Binding-site contacts:
Ligand atom N39 contacts residue ASP167 of chain 1.A at 3.6 Å.
Ligand atom C15 contacts residue LEU103 of chain 1.A at 3.6 Å (hydrophobic).
Ligand atom C48 contacts residue ASP167 of chain 1.A at 3.6 Å.
Ligand atom N25 contacts residue GLY109 of chain 1.A at 3.1 Å (h-bond).
Ligand atom C21 contacts residue ILE83 of chain 1.A at 3.6 Å (hydrophobic).
Ligand atom N24 contacts residue HIS106 of chain 1.A at 3.6 Å.
Ligand atom C9 contacts residue GLU70 of chain 1.A at 3.3 Å.
Ligand atom C16 contacts residue LYS52 of chain 1.A at 3.6 Å.
Ligand atom C34 contacts residue SER153 of chain 1.A at 3.3 Å.
Ligand atom C22 contacts residue THR105 of chain 1.A at 3.5 Å.
Ligand atom C43 contacts residue GLU70 of chain 1.A at 3.6 Å.
Ligand atom O45 contacts residue ARG66 of chain 1.A at 3.1 Å.
Ligand atom O10 contacts residue ASP167 of chain 1.A at 3.0 Å (salt-bridge).
Ligand atom N8 contacts residue GLU70 of chain 1.A at 2.9 Å (salt-bridge).
Ligand atom C15 contacts residue LYS52 of chain 1.A at 3.6 Å.
Ligand atom C21 contacts residue THR105 of chain 1.A at 3.5 Å.
Ligand atom C16 contacts residue LEU103 of chain 1.A at 3.4 Å (hydrophobic).
Ligand atom C21 contacts residue LEU166 of chain 1.A at 3.6 Å (hydrophobic).
Ligand atom N8 contacts residue ASP167 of chain 1.A at 3.0 Å (salt-bridge).
Ligand atom C13 contacts residue ILE83 of chain 1.A at 3.5 Å (hydrophobic).
Ligand atom O10 contacts residue LEU166 of chain 1.A at 3.3 Å.
Ligand atom C42 contacts residue LEU73 of chain 1.A at 3.6 Å (hydrophobic).
Ligand atom N25 contacts residue MET108 of chain 1.A at 3.2 Å (h-bond).
Ligand atom C9 contacts residue ASP167 of chain 1.A at 2.9 Å.
Ligand atom C3 contacts residue HIS147 of chain 1.A at 3.5 Å.
Ligand atom O36 contacts residue PHE168 of chain 1.A at 3.2 Å.
Ligand atom N11 contacts residue GLU70 of chain 1.A at 2.8 Å (salt-bridge).
Ligand atom C1 contacts residue MET77 of chain 1.A at 3.6 Å (hydrophobic).
Ligand atom N24 contacts residue MET108 of chain 1.A at 2.9 Å (h-bond).
Ligand atom C35 contacts residue PHE168 of chain 1.A at 3.4 Å (hydrophobic).
Ligand atom N11 contacts residue ASP167 of chain 1.A at 3.2 Å (salt-bridge).
Ligand atom C7 contacts residue ASP167 of chain 1.A at 3.6 Å.
Ligand atom C29 contacts residue GLY109 of chain 1.A at 3.5 Å.
Ligand atom O10 contacts residue ILE83 of chain 1.A at 3.4 Å.
Ligand atom C48 contacts residue GLU70 of chain 1.A at 3.4 Å.
Ligand atom C16 contacts residue THR105 of chain 1.A at 3.5 Å.
Ligand atom C16 contacts residue ALA50 of chain 1.A at 3.5 Å (hydrophobic).
Ligand atom C6 contacts residue ASP167 of chain 1.A at 3.5 Å.
Ligand atom C22 contacts residue HIS106 of chain 1.A at 3.6 Å.
Ligand atom CL contacts residue LYS52 of chain 1.A at 3.5 Å.

This protein binds this small molecule.
Small molecule (SMILES): CC(C)(C)c1cc(NC(=O)NCc2ccccc2Sc2ccc3nnc(-c4ccccc4SCCO)n3c2)n(-c2ccc(O)c(Cl)c2)n1

Sequence of chain 1.A:
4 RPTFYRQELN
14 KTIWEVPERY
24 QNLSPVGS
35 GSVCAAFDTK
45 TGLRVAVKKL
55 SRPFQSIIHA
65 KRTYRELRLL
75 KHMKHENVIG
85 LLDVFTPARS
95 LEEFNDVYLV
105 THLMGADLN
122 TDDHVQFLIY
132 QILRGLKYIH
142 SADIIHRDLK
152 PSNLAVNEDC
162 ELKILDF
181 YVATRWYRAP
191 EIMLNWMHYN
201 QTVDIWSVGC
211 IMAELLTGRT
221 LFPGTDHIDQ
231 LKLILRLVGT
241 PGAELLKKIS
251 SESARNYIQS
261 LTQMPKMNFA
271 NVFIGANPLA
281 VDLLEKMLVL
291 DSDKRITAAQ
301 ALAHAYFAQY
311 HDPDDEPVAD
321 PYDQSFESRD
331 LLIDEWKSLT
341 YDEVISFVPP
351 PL